Sequence of chain 17.E:
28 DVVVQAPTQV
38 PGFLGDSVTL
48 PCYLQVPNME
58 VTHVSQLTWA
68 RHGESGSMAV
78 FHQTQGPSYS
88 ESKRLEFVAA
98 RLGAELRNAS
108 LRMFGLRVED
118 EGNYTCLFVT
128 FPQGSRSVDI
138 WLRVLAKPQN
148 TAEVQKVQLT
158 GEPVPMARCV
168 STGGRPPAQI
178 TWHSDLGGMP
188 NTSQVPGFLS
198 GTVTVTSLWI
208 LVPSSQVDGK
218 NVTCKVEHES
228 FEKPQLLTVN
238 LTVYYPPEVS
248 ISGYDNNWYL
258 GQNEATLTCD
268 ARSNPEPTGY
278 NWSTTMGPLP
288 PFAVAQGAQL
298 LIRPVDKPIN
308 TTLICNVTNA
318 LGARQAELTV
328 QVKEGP

This protein binds this small molecule.
Small molecule (SMILES): CC(=O)N[C@H]1[C@H](O[C@H]2[C@H](O)[C@@H](NC(C)=O)CO[C@@H]2CO)O[C@H](CO)[C@@H](O)[C@@H]1O

Binding-site contacts:
Ligand atom O7 contacts residue ASN218 of chain 17.E at 2.3 Å (h-bond).
Ligand atom O5 contacts residue ASN218 of chain 17.E at 2.3 Å (h-bond).
Ligand atom C5 contacts residue ASN218 of chain 17.E at 3.6 Å.
Ligand atom C1 contacts residue NAG1 of chain 17.J at 3.7 Å.
Ligand atom C4 contacts residue ASN218 of chain 17.E at 4.1 Å.
Ligand atom C2 contacts residue ASN218 of chain 17.E at 2.3 Å.
Ligand atom C3 contacts residue ASN218 of chain 17.E at 3.7 Å.
Ligand atom C5 contacts residue NAG1 of chain 17.J at 4.3 Å.
Ligand atom N2 contacts residue ASN218 of chain 17.E at 2.9 Å (h-bond).
Ligand atom C7 contacts residue ASN218 of chain 17.E at 2.9 Å.
Ligand atom C1 contacts residue ASN218 of chain 17.E at 1.4 Å.
Ligand atom O5 contacts residue NAG1 of chain 17.J at 4.1 Å.
Ligand atom O5 contacts residue THR235 of chain 17.E at 4.4 Å.
Ligand atom C8 contacts residue ASN218 of chain 17.E at 4.3 Å.